Sequence of chain 1.E:
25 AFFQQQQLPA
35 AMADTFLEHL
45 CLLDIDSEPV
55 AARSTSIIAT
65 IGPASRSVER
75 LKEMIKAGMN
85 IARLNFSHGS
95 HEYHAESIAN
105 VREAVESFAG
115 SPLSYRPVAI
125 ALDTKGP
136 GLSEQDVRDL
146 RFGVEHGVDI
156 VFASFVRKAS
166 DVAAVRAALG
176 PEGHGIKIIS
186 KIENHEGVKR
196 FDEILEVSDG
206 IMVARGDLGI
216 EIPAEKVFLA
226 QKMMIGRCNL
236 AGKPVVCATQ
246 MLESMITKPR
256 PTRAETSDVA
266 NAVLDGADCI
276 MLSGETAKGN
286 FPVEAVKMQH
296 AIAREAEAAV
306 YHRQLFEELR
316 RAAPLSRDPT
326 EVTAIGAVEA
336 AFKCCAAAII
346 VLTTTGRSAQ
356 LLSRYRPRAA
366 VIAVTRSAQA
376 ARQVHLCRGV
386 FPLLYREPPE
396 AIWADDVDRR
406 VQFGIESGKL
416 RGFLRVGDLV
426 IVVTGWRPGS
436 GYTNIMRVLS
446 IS

Binding-site contacts:
Ligand atom C10 contacts residue GLY93 of chain 1.E at 3.3 Å.
Ligand atom C21 contacts residue SER91 of chain 1.E at 3.8 Å.
Ligand atom C7 contacts residue PRO67 of chain 1.E at 3.6 Å (hydrophobic).
Ligand atom C22 contacts residue SER91 of chain 1.E at 3.5 Å.
Ligand atom O8 contacts residue ASN89 of chain 1.E at 2.9 Å (h-bond).
Ligand atom O10 contacts residue THR64 of chain 1.E at 3.8 Å.
Ligand atom C8 contacts residue PRO67 of chain 1.E at 3.7 Å (hydrophobic).
Ligand atom O8 contacts residue HIS92 of chain 1.E at 3.6 Å (h-bond).
Ligand atom C14 contacts residue GLY279 of chain 1.E at 3.9 Å.
Ligand atom C9 contacts residue TYR97 of chain 1.E at 3.4 Å (hydrophobic).
Ligand atom O2 contacts residue LYS283 of chain 1.E at 3.3 Å.
Ligand atom C contacts residue ALA282 of chain 1.E at 3.6 Å (hydrophobic).
Ligand atom O4 contacts residue PRO67 of chain 1.E at 3.4 Å.
Ligand atom C10 contacts residue TYR97 of chain 1.E at 3.0 Å (hydrophobic).
Ligand atom O contacts residue ARG87 of chain 1.E at 3.6 Å (salt-bridge).
Ligand atom C1 contacts residue ALA282 of chain 1.E at 3.7 Å (hydrophobic).
Ligand atom C21 contacts residue HIS92 of chain 1.E at 3.5 Å.
Ligand atom O contacts residue THR64 of chain 1.E at 3.8 Å.
Ligand atom O9 contacts residue HIS92 of chain 1.E at 3.0 Å (h-bond).
Ligand atom O10 contacts residue SER278 of chain 1.E at 2.9 Å.
Ligand atom C23 contacts residue HIS92 of chain 1.E at 3.3 Å.
Ligand atom C3 contacts residue HIS92 of chain 1.E at 3.5 Å.
Ligand atom C4 contacts residue HIS92 of chain 1.E at 3.8 Å.
Ligand atom O3 contacts residue HIS92 of chain 1.E at 3.4 Å.
Ligand atom C11 contacts residue HIS92 of chain 1.E at 3.7 Å.
Ligand atom C6 contacts residue PRO67 of chain 1.E at 3.5 Å (hydrophobic).
Ligand atom O1 contacts residue LYS283 of chain 1.E at 3.4 Å.
Ligand atom O10 contacts residue ALA282 of chain 1.E at 3.2 Å.
Ligand atom C12 contacts residue HIS92 of chain 1.E at 3.5 Å.
Ligand atom O8 contacts residue SER91 of chain 1.E at 3.8 Å.
Ligand atom O contacts residue ASN89 of chain 1.E at 2.8 Å (h-bond).
Ligand atom O3 contacts residue ASN89 of chain 1.E at 3.5 Å (h-bond).
Ligand atom C13 contacts residue HIS92 of chain 1.E at 3.4 Å.
Ligand atom C11 contacts residue TYR97 of chain 1.E at 3.5 Å (hydrophobic).
Ligand atom O7 contacts residue SER91 of chain 1.E at 3.3 Å (h-bond).
Ligand atom O10 contacts residue GLY279 of chain 1.E at 3.0 Å (h-bond).
Ligand atom C14 contacts residue SER278 of chain 1.E at 3.7 Å.
Ligand atom C18 contacts residue HIS92 of chain 1.E at 3.4 Å.
Ligand atom C3 contacts residue ALA282 of chain 1.E at 3.9 Å (hydrophobic).
Ligand atom C11 contacts residue GLY93 of chain 1.E at 3.5 Å.

This protein binds this small molecule.
Small molecule (SMILES): O=C(O)C[C@H](NC(=O)[C@@H]1CCCN(S(=O)(=O)c2cc3c(c(O)c2O)C(=O)c2ccccc2C3=O)C1)C(=O)O